The protein below binds the small molecule below.
Small molecule (SMILES): CC(=O)N[C@H]1[C@H](O[C@H]2[C@H](O)[C@@H](NC(C)=O)CO[C@@H]2CO)O[C@H](CO)[C@@H](O)[C@@H]1O

Binding-site contacts:
Ligand atom C4 contacts residue ASN1103 of chain 1.B at 4.3 Å.
Ligand atom C7 contacts residue ASN1103 of chain 1.B at 3.9 Å.
Ligand atom C5 contacts residue ASN1103 of chain 1.B at 3.7 Å.
Ligand atom C2 contacts residue ASN1103 of chain 1.B at 2.5 Å.
Ligand atom O5 contacts residue ASN1103 of chain 1.B at 2.4 Å (h-bond).
Ligand atom N2 contacts residue ASN1103 of chain 1.B at 2.8 Å (h-bond).
Ligand atom O6 contacts residue ASN1103 of chain 1.B at 4.3 Å.
Ligand atom C3 contacts residue ASN1103 of chain 1.B at 3.8 Å.
Ligand atom C1 contacts residue ASN1103 of chain 1.B at 1.4 Å.

Sequence of chain 1.B:
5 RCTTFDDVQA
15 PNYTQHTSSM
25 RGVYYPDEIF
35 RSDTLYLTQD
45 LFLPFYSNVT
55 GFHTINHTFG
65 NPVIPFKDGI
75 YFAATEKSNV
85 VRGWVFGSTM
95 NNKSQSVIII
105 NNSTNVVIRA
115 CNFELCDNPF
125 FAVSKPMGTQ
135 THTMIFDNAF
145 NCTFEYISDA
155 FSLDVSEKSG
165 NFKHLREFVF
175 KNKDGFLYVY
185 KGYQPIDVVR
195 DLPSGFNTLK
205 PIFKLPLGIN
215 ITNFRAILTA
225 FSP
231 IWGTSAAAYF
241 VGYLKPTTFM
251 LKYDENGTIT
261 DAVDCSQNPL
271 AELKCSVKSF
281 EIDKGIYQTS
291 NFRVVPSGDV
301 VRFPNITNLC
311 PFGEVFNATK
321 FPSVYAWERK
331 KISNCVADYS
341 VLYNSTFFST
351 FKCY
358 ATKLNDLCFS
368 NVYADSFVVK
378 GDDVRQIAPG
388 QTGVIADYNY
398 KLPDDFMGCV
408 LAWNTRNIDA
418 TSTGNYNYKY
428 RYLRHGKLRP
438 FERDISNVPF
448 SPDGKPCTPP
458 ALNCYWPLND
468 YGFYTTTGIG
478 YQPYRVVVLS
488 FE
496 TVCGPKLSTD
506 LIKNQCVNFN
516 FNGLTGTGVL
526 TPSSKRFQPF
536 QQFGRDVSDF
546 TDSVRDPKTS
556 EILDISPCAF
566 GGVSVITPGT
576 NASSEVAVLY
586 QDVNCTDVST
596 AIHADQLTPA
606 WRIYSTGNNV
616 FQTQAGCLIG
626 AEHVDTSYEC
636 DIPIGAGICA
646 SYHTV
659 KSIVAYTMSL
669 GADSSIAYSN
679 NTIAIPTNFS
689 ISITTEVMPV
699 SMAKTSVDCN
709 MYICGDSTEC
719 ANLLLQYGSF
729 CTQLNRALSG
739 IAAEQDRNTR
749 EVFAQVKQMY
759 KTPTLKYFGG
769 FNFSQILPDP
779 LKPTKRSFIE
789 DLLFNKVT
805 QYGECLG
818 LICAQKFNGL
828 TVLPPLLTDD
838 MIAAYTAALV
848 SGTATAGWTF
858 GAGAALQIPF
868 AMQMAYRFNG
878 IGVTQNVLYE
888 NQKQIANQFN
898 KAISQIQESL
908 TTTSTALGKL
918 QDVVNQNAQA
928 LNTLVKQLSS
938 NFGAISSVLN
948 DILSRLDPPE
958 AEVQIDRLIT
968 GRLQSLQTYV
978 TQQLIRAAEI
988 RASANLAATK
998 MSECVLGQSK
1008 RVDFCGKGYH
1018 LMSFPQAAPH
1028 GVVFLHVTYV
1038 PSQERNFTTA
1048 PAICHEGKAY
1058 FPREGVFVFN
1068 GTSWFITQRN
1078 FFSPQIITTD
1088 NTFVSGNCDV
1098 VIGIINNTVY